A small-molecule ligand and the protein it binds are described below.
Small molecule (SMILES): CC(C)[C@H](NC(=O)[C@@H](NC(=O)[C@H](C)NC(=O)[C@@H]1CCCN1C(=O)[C@@H](N)Cc1ccccc1)[C@@H](C)OP(=O)(O)O)C(=O)O

Sequence of chain 1.A:
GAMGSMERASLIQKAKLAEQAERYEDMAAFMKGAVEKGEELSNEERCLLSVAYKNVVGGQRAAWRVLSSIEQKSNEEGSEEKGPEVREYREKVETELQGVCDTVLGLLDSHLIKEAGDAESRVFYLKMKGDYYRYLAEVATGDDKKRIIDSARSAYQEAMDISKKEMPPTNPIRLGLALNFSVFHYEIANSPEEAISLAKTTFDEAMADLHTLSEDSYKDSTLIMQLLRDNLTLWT

Binding-site contacts:
Ligand atom O contacts residue VAL183 of chain 1.A at 3.5 Å.
Ligand atom N contacts residue ASN231 of chain 1.A at 2.8 Å (h-bond).
Ligand atom C contacts residue ASN180 of chain 1.A at 3.6 Å.
Ligand atom CA contacts residue ASN231 of chain 1.A at 3.5 Å.
Ligand atom CA contacts residue ASN180 of chain 1.A at 3.2 Å.
Ligand atom CB contacts residue ARG65 of chain 1.A at 3.8 Å.
Ligand atom CG1 contacts residue LEU227 of chain 1.A at 3.5 Å (hydrophobic).
Ligand atom O contacts residue LYS127 of chain 1.A at 2.7 Å (salt-bridge).
Ligand atom CG2 contacts residue ASN180 of chain 1.A at 3.6 Å.
Ligand atom C contacts residue ASN231 of chain 1.A at 3.7 Å.
Ligand atom C contacts residue LYS127 of chain 1.A at 3.6 Å.
Ligand atom CA contacts residue ASN231 of chain 1.A at 3.8 Å.
Ligand atom O3P contacts residue ARG134 of chain 1.A at 2.9 Å (salt-bridge).
Ligand atom O1P contacts residue LYS54 of chain 1.A at 3.4 Å (salt-bridge).
Ligand atom CB contacts residue ASN180 of chain 1.A at 3.3 Å.
Ligand atom CB contacts residue ASN231 of chain 1.A at 3.7 Å.
Ligand atom P contacts residue ARG134 of chain 1.A at 3.8 Å.
Ligand atom CG2 contacts residue GLY176 of chain 1.A at 3.5 Å.
Ligand atom CA contacts residue LEU179 of chain 1.A at 3.8 Å (hydrophobic).
Ligand atom OXT contacts residue GEH1 of chain 1.D at 3.7 Å.
Ligand atom P contacts residue TYR135 of chain 1.A at 3.8 Å.
Ligand atom CB contacts residue ASN231 of chain 1.A at 3.5 Å.
Ligand atom CB contacts residue VAL183 of chain 1.A at 3.9 Å (hydrophobic).
Ligand atom CG contacts residue GLU187 of chain 1.A at 3.5 Å.
Ligand atom CG2 contacts residue ARG134 of chain 1.A at 3.8 Å.
Ligand atom O contacts residue ASN180 of chain 1.A at 2.8 Å (h-bond).
Ligand atom O1P contacts residue ARG61 of chain 1.A at 2.9 Å (salt-bridge).
Ligand atom P contacts residue ARG61 of chain 1.A at 3.6 Å.
Ligand atom O3P contacts residue TYR135 of chain 1.A at 2.5 Å (h-bond).
Ligand atom N contacts residue ASN180 of chain 1.A at 3.0 Å (h-bond).
Ligand atom CG contacts residue VAL183 of chain 1.A at 3.8 Å (hydrophobic).
Ligand atom CD contacts residue GLU187 of chain 1.A at 3.1 Å.
Ligand atom O contacts residue LEU179 of chain 1.A at 3.4 Å.
Ligand atom OXT contacts residue LYS127 of chain 1.A at 3.8 Å.
Ligand atom O2P contacts residue ARG134 of chain 1.A at 2.8 Å (salt-bridge).
Ligand atom CG2 contacts residue VAL183 of chain 1.A at 3.7 Å (hydrophobic).
Ligand atom O contacts residue LYS54 of chain 1.A at 3.5 Å (salt-bridge).
Ligand atom O2P contacts residue ARG61 of chain 1.A at 2.9 Å (salt-bridge).
Ligand atom O contacts residue ASN231 of chain 1.A at 3.0 Å (h-bond).
Ligand atom CG2 contacts residue GEH1 of chain 1.D at 3.9 Å.